This small molecule binds to this protein.
Small molecule (SMILES): Cc1ccc2c(c1)CCCN2C(=O)SCC(=O)Nc1ccc(S(N)(=O)=O)cc1Cl

Sequence of chain 2.A:
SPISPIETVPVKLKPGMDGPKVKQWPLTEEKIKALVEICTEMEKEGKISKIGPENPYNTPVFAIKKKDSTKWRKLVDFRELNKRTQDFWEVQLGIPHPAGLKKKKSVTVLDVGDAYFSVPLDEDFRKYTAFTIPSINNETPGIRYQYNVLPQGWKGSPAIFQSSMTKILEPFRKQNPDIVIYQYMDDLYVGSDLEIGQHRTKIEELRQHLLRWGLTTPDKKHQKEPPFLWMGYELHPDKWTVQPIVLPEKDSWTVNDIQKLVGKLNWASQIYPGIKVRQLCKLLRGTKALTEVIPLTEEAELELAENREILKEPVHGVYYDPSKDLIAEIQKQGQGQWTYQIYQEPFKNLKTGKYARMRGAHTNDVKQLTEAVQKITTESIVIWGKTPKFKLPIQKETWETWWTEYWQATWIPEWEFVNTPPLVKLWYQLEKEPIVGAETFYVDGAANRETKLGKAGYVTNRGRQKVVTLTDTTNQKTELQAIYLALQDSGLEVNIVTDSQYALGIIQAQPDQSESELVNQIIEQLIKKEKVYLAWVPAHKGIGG

Binding-site contacts:
Ligand atom C19 contacts residue VAL109 of chain 2.A at 3.2 Å (hydrophobic).
Ligand atom O30 contacts residue SER108 of chain 2.A at 3.1 Å.
Ligand atom C21 contacts residue PRO239 of chain 2.A at 3.4 Å (hydrophobic).
Ligand atom O29 contacts residue LYS106 of chain 2.A at 2.9 Å (salt-bridge).
Ligand atom C10 contacts residue TYR184 of chain 2.A at 3.4 Å (hydrophobic).
Ligand atom C16 contacts residue VAL109 of chain 2.A at 3.3 Å (hydrophobic).
Ligand atom S23 contacts residue SER108 of chain 2.A at 3.6 Å.
Ligand atom O29 contacts residue TYR321 of chain 2.A at 3.2 Å.
Ligand atom C17 contacts residue PRO239 of chain 2.A at 3.5 Å (hydrophobic).
Ligand atom O30 contacts residue VAL109 of chain 2.A at 2.5 Å (h-bond).
Ligand atom C27 contacts residue TYR184 of chain 2.A at 3.6 Å (hydrophobic).
Ligand atom C6 contacts residue VAL182 of chain 2.A at 3.6 Å (hydrophobic).
Ligand atom C18 contacts residue VAL109 of chain 2.A at 3.5 Å (hydrophobic).
Ligand atom C20 contacts residue PRO239 of chain 2.A at 3.7 Å (hydrophobic).
Ligand atom N15 contacts residue PRO239 of chain 2.A at 3.3 Å (h-bond).
Ligand atom C5 contacts residue TYR184 of chain 2.A at 3.4 Å (hydrophobic).
Ligand atom C8 contacts residue LEU237 of chain 2.A at 3.5 Å (hydrophobic).
Ligand atom C21 contacts residue VAL109 of chain 2.A at 2.9 Å (hydrophobic).
Ligand atom C27 contacts residue TRP232 of chain 2.A at 3.6 Å (hydrophobic).
Ligand atom N15 contacts residue TYR321 of chain 2.A at 3.6 Å.
Ligand atom S23 contacts residue VAL109 of chain 2.A at 3.6 Å.
Ligand atom C27 contacts residue TYR191 of chain 2.A at 3.6 Å (hydrophobic).
Ligand atom N29 contacts residue SER108 of chain 2.A at 3.3 Å.
Ligand atom C20 contacts residue VAL109 of chain 2.A at 2.9 Å (hydrophobic).
Ligand atom C7 contacts residue LEU103 of chain 2.A at 3.6 Å (hydrophobic).
Ligand atom C16 contacts residue PRO239 of chain 2.A at 3.4 Å (hydrophobic).
Ligand atom C13 contacts residue LYS106 of chain 2.A at 3.2 Å.
Ligand atom C17 contacts residue VAL109 of chain 2.A at 3.6 Å (hydrophobic).
Ligand atom C18 contacts residue LYS106 of chain 2.A at 3.0 Å.
Ligand atom C17 contacts residue LYS106 of chain 2.A at 2.6 Å.
Ligand atom N29 contacts residue LYS107 of chain 2.A at 2.6 Å (salt-bridge).
Ligand atom C14 contacts residue LYS106 of chain 2.A at 3.3 Å.
Ligand atom O26 contacts residue PRO228 of chain 2.A at 3.3 Å.
Ligand atom CL22 contacts residue LEU237 of chain 2.A at 3.4 Å.
Ligand atom N15 contacts residue HIS238 of chain 2.A at 3.5 Å (h-bond).
Ligand atom O29 contacts residue LYS105 of chain 2.A at 2.9 Å.
Ligand atom O29 contacts residue PRO239 of chain 2.A at 3.6 Å (h-bond).
Ligand atom CL22 contacts residue HIS238 of chain 2.A at 3.2 Å.
Ligand atom C18 contacts residue LYS107 of chain 2.A at 2.9 Å.
Ligand atom C21 contacts residue HIS238 of chain 2.A at 3.7 Å.